Sequence of chain 1.H:
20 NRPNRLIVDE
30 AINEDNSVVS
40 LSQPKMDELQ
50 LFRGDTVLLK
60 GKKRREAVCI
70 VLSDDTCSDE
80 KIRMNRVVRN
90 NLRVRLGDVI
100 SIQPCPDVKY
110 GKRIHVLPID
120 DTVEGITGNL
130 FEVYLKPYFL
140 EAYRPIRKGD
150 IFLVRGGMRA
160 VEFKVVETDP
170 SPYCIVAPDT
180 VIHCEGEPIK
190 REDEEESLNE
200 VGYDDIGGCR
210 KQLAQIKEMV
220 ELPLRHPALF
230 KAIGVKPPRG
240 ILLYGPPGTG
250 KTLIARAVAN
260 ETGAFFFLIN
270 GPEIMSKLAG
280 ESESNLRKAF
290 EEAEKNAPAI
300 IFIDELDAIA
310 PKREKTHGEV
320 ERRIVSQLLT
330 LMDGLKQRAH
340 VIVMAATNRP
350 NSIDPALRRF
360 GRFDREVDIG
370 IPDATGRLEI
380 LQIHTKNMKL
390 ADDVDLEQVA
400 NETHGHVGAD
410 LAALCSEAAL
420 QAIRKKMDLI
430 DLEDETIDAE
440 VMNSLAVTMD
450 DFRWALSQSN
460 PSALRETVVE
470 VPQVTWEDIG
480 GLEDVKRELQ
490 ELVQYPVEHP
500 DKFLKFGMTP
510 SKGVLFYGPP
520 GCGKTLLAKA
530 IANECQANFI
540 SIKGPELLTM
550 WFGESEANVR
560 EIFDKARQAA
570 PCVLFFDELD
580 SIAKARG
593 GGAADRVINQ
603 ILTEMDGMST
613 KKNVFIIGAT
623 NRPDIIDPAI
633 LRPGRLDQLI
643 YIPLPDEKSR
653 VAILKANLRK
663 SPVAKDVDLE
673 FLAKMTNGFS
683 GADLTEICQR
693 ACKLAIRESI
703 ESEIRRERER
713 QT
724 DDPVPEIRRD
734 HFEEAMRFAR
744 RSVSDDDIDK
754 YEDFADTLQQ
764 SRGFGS

Binding-site contacts:
Ligand atom N6 contacts residue GLY479 of chain 1.G at 3.1 Å (h-bond).
Ligand atom N3 contacts residue LEU525 of chain 1.G at 3.5 Å.
Ligand atom O3B contacts residue GLY520 of chain 1.G at 2.9 Å (h-bond).
Ligand atom O1B contacts residue LYS523 of chain 1.G at 2.9 Å (salt-bridge).
Ligand atom C1' contacts residue THR687 of chain 1.G at 3.6 Å.
Ligand atom N1 contacts residue ILE478 of chain 1.G at 3.5 Å.
Ligand atom O1A contacts residue THR524 of chain 1.G at 2.9 Å (h-bond).
Ligand atom O2' contacts residue THR687 of chain 1.G at 3.2 Å (h-bond).
Ligand atom O2G contacts residue MG1 of chain 1.NA at 2.3 Å.
Ligand atom C8 contacts residue GLY522 of chain 1.G at 3.6 Å.
Ligand atom O1B contacts residue CYS521 of chain 1.G at 3.6 Å (h-bond).
Ligand atom O3A contacts residue CYS521 of chain 1.G at 3.6 Å (h-bond).
Ligand atom O1A contacts residue MG1 of chain 1.NA at 2.4 Å.
Ligand atom O4' contacts residue ALA684 of chain 1.G at 3.5 Å.
Ligand atom N7 contacts residue CYS521 of chain 1.G at 3.2 Å.
Ligand atom O2A contacts residue GLY522 of chain 1.G at 3.3 Å.
Ligand atom C8 contacts residue GLY683 of chain 1.G at 3.5 Å.
Ligand atom O3G contacts residue ASN623 of chain 1.G at 3.3 Å (h-bond).
Ligand atom S1G contacts residue ARG765 of chain 1.H at 3.7 Å.
Ligand atom C8 contacts residue ALA684 of chain 1.G at 3.6 Å (hydrophobic).
Ligand atom O2A contacts residue LEU525 of chain 1.G at 3.1 Å (h-bond).
Ligand atom N6 contacts residue CYS521 of chain 1.G at 3.5 Å (h-bond).
Ligand atom O2B contacts residue THR524 of chain 1.G at 2.7 Å (h-bond).
Ligand atom N7 contacts residue GLY683 of chain 1.G at 3.5 Å.
Ligand atom O3A contacts residue LYS523 of chain 1.G at 3.2 Å (salt-bridge).
Ligand atom O2A contacts residue THR524 of chain 1.G at 3.2 Å.
Ligand atom O2B contacts residue MG1 of chain 1.NA at 3.1 Å.
Ligand atom O1B contacts residue GLY520 of chain 1.G at 3.6 Å.
Ligand atom PG contacts residue ARG765 of chain 1.H at 3.6 Å.
Ligand atom S1G contacts residue MG1 of chain 1.NA at 3.5 Å.
Ligand atom O3G contacts residue ARG765 of chain 1.H at 2.5 Å (salt-bridge).
Ligand atom C4 contacts residue LEU525 of chain 1.G at 3.4 Å (hydrophobic).
Ligand atom C2 contacts residue ASP477 of chain 1.G at 3.2 Å.
Ligand atom C8 contacts residue GLY520 of chain 1.G at 3.5 Å.
Ligand atom N1 contacts residue GLY479 of chain 1.G at 3.0 Å (h-bond).
Ligand atom O2G contacts residue THR524 of chain 1.G at 3.4 Å (h-bond).
Ligand atom O3A contacts residue GLY522 of chain 1.G at 3.0 Å (h-bond).
Ligand atom N7 contacts residue GLY522 of chain 1.G at 3.3 Å (h-bond).
Ligand atom N9 contacts residue GLY683 of chain 1.G at 3.6 Å.
Ligand atom PG contacts residue MG1 of chain 1.NA at 3.4 Å.

Sequence of chain 1.G:
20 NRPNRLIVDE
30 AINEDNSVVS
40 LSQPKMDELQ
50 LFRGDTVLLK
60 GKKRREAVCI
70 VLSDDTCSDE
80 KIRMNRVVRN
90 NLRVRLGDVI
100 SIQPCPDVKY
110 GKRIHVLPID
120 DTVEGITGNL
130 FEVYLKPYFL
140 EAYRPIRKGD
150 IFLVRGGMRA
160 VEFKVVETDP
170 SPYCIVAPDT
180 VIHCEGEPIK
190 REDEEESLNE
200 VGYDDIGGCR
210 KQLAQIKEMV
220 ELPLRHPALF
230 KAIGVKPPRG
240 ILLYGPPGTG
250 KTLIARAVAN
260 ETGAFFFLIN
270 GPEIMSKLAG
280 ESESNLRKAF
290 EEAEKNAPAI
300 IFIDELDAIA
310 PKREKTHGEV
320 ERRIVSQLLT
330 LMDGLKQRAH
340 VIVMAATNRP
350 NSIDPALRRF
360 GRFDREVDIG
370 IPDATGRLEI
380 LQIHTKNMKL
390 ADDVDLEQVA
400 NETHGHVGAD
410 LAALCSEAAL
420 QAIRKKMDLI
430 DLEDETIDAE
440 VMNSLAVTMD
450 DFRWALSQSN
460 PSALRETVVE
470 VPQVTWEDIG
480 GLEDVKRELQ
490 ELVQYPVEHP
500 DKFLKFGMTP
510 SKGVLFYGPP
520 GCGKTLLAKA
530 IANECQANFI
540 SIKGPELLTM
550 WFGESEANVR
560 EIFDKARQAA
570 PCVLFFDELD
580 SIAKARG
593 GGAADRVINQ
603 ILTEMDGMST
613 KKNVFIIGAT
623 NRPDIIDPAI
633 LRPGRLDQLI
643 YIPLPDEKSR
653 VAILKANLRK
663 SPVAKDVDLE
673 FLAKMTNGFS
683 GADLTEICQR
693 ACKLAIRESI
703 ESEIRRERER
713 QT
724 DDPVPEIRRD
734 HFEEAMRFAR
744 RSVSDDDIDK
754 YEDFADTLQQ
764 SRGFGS

This small molecule binds to this protein.
Small molecule (SMILES): Nc1ncnc2c1ncn2[C@@H]1O[C@H](COP(=O)(O)OP(=O)(O)OP(O)(O)=S)[C@@H](O)[C@H]1O